Binding-site contacts:
Ligand atom C5 contacts residue SER803 of chain 1.F at 3.7 Å.
Ligand atom C7 contacts residue ASN801 of chain 1.F at 3.5 Å.
Ligand atom O6 contacts residue GLN804 of chain 1.F at 3.4 Å (h-bond).
Ligand atom C1 contacts residue ASN801 of chain 1.F at 1.5 Å.
Ligand atom C8 contacts residue GLN804 of chain 1.F at 4.1 Å.
Ligand atom C3 contacts residue ASN801 of chain 1.F at 3.8 Å.
Ligand atom C6 contacts residue SER803 of chain 1.F at 4.4 Å.
Ligand atom C2 contacts residue ASN801 of chain 1.F at 2.5 Å.
Ligand atom C4 contacts residue ASN801 of chain 1.F at 4.4 Å.
Ligand atom C5 contacts residue ASN801 of chain 1.F at 3.7 Å.
Ligand atom O6 contacts residue SER803 of chain 1.F at 4.0 Å.
Ligand atom O5 contacts residue SER803 of chain 1.F at 3.6 Å.
Ligand atom C1 contacts residue SER803 of chain 1.F at 3.6 Å.
Ligand atom C6 contacts residue GLN804 of chain 1.F at 4.2 Å.
Ligand atom C5 contacts residue GLN804 of chain 1.F at 4.5 Å.
Ligand atom O5 contacts residue ASN801 of chain 1.F at 2.3 Å (h-bond).
Ligand atom O7 contacts residue ASN801 of chain 1.F at 3.7 Å.
Ligand atom N2 contacts residue ASN801 of chain 1.F at 3.0 Å (h-bond).

The protein below binds the small molecule below.
Small molecule (SMILES): CC(=O)N[C@H]1[C@H](O[C@H]2[C@H](O)[C@@H](NC(C)=O)CO[C@@H]2CO)O[C@H](CO)[C@@H](O)[C@@H]1O

Sequence of chain 1.F:
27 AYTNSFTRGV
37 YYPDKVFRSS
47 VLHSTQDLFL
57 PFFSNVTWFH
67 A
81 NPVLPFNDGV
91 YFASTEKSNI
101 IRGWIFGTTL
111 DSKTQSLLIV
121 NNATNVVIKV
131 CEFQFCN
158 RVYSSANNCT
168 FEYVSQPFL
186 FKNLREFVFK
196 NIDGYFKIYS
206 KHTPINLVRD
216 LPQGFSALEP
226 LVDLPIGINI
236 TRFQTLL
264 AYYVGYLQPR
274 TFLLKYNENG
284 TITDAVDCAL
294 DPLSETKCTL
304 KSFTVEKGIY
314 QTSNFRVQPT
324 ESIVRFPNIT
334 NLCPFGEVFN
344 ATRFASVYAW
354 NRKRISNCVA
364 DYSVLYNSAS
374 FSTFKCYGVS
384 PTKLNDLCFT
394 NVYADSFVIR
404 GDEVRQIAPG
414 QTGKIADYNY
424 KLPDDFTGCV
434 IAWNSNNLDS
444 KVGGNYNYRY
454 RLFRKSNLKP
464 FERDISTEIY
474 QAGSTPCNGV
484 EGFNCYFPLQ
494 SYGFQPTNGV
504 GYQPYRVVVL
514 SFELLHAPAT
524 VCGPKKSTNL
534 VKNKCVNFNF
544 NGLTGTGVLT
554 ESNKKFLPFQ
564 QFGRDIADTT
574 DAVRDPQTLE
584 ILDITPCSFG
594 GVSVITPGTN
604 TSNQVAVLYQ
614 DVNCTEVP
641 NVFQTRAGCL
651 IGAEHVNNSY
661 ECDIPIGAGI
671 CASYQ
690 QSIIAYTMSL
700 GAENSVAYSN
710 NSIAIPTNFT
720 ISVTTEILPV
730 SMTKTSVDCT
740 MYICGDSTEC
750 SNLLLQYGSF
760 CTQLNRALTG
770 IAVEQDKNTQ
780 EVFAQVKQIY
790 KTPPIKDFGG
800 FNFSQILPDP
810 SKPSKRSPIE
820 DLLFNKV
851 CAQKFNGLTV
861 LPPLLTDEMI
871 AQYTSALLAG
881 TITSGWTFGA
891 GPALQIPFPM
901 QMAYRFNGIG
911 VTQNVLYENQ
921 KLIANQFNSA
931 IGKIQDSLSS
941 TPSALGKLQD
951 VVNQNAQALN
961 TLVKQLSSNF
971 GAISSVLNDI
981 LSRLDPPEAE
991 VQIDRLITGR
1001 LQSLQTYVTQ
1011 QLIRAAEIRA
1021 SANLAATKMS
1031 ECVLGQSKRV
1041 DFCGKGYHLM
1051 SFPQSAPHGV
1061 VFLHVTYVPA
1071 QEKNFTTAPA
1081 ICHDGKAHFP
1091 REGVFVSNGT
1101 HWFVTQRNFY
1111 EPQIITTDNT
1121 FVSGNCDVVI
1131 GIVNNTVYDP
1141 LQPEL